This small molecule binds to this protein.
Small molecule (SMILES): C[C@H](N)C(=O)N[C@@H](C)C(=O)N[C@@H](CCCC[N+](C)(C)C)C(=O)N[C@H](C=O)CO

Sequence of chain 1.H:
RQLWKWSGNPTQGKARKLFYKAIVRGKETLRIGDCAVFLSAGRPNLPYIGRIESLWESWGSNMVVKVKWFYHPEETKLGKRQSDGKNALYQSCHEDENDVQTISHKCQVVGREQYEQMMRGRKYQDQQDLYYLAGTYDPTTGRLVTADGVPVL

Binding-site contacts:
Ligand atom CM3 contacts residue TYR77 of chain 1.H at 3.6 Å (hydrophobic).
Ligand atom CE contacts residue TYR77 of chain 1.H at 3.9 Å (hydrophobic).
Ligand atom O contacts residue LEU45 of chain 1.H at 4.1 Å.
Ligand atom CB contacts residue ASN104 of chain 1.H at 3.4 Å.
Ligand atom CM1 contacts residue ARG49 of chain 1.H at 3.6 Å.
Ligand atom O contacts residue ASP102 of chain 1.H at 3.4 Å (salt-bridge).
Ligand atom CM1 contacts residue TYR54 of chain 1.H at 3.9 Å (hydrophobic).
Ligand atom C contacts residue ASP102 of chain 1.H at 4.4 Å.
Ligand atom CD contacts residue TRP75 of chain 1.H at 4.4 Å (hydrophobic).
Ligand atom CM3 contacts residue PHE76 of chain 1.H at 3.8 Å (hydrophobic).
Ligand atom CG contacts residue TRP75 of chain 1.H at 3.5 Å (hydrophobic).
Ligand atom N contacts residue LEU45 of chain 1.H at 3.4 Å (h-bond).
Ligand atom CA contacts residue ASP102 of chain 1.H at 3.9 Å.
Ligand atom CM2 contacts residue TRP75 of chain 1.H at 3.7 Å (hydrophobic).
Ligand atom CA contacts residue ASN104 of chain 1.H at 4.4 Å.
Ligand atom CD contacts residue TYR77 of chain 1.H at 4.3 Å (hydrophobic).
Ligand atom C contacts residue ASP102 of chain 1.H at 4.2 Å.
Ligand atom CM2 contacts residue TYR54 of chain 1.H at 3.5 Å (hydrophobic).
Ligand atom OG contacts residue HIS100 of chain 1.H at 3.5 Å (h-bond).
Ligand atom C contacts residue HIS100 of chain 1.H at 4.3 Å.
Ligand atom N contacts residue ASP102 of chain 1.H at 3.6 Å (salt-bridge).
Ligand atom CA contacts residue TYR54 of chain 1.H at 4.2 Å (hydrophobic).
Ligand atom O contacts residue ASN104 of chain 1.H at 3.5 Å (h-bond).
Ligand atom OG contacts residue GLU101 of chain 1.H at 4.3 Å.
Ligand atom CM3 contacts residue TRP75 of chain 1.H at 4.2 Å (hydrophobic).
Ligand atom CB contacts residue ASP102 of chain 1.H at 4.0 Å.
Ligand atom CA contacts residue THR108 of chain 1.H at 4.3 Å.
Ligand atom CM1 contacts residue GLU81 of chain 1.H at 3.2 Å.
Ligand atom O contacts residue TYR54 of chain 1.H at 3.3 Å.
Ligand atom O contacts residue HIS100 of chain 1.H at 3.7 Å.
Ligand atom CB contacts residue THR108 of chain 1.H at 3.7 Å.
Ligand atom O contacts residue TRP75 of chain 1.H at 4.3 Å.
Ligand atom NZ contacts residue TRP75 of chain 1.H at 4.4 Å.
Ligand atom N contacts residue THR108 of chain 1.H at 3.2 Å (h-bond).
Ligand atom CE contacts residue TRP75 of chain 1.H at 3.7 Å (hydrophobic).
Ligand atom NZ contacts residue GLU81 of chain 1.H at 4.2 Å.
Ligand atom CM3 contacts residue GLU81 of chain 1.H at 3.9 Å.
Ligand atom OG contacts residue ASP102 of chain 1.H at 3.2 Å.
Ligand atom C contacts residue TYR54 of chain 1.H at 4.4 Å (hydrophobic).
Ligand atom N contacts residue ASN104 of chain 1.H at 4.3 Å.